Binding-site contacts:
Ligand atom N4 contacts residue OHX1 of chain 1.BUC at 4.0 Å.

The small molecule below binds the protein below.
Small molecule (SMILES): [H]/N=C(\N)N(C)CC[C@H](N)CC(=O)N[C@H]1C=C[C@H](n2ccc(N)nc2=O)O[C@@H]1C(=O)O